Binding-site contacts:
Ligand atom O6 contacts residue LEU91 of chain 22.D at 4.0 Å.
Ligand atom C8 contacts residue ILE155 of chain 22.D at 3.7 Å (hydrophobic).
Ligand atom C5 contacts residue LEU151 of chain 22.D at 3.8 Å (hydrophobic).
Ligand atom O5 contacts residue SER89 of chain 22.D at 2.8 Å (h-bond).
Ligand atom C6 contacts residue LEU91 of chain 22.D at 4.2 Å (hydrophobic).
Ligand atom O5 contacts residue ASN87 of chain 22.D at 2.3 Å (h-bond).
Ligand atom C7 contacts residue ILE155 of chain 22.D at 4.3 Å (hydrophobic).
Ligand atom C6 contacts residue SER89 of chain 22.D at 3.6 Å.
Ligand atom N2 contacts residue ILE155 of chain 22.D at 4.1 Å.
Ligand atom C3 contacts residue ASN87 of chain 22.D at 3.8 Å.
Ligand atom O7 contacts residue ASN87 of chain 22.D at 4.1 Å.
Ligand atom C1 contacts residue SER89 of chain 22.D at 3.3 Å.
Ligand atom C5 contacts residue SER89 of chain 22.D at 3.3 Å.
Ligand atom N2 contacts residue ASN87 of chain 22.D at 2.9 Å (h-bond).
Ligand atom C4 contacts residue ASN87 of chain 22.D at 4.2 Å.
Ligand atom C2 contacts residue ASN87 of chain 22.D at 2.4 Å.
Ligand atom C7 contacts residue ASN87 of chain 22.D at 3.8 Å.
Ligand atom O6 contacts residue LEU151 of chain 22.D at 3.4 Å.
Ligand atom C5 contacts residue ASN87 of chain 22.D at 3.7 Å.
Ligand atom O6 contacts residue SER89 of chain 22.D at 2.8 Å (h-bond).
Ligand atom C6 contacts residue LEU151 of chain 22.D at 3.7 Å (hydrophobic).
Ligand atom C3 contacts residue LEU151 of chain 22.D at 4.2 Å (hydrophobic).
Ligand atom O4 contacts residue LEU151 of chain 22.D at 3.3 Å.
Ligand atom C1 contacts residue ASN87 of chain 22.D at 1.4 Å.
Ligand atom C4 contacts residue LEU151 of chain 22.D at 4.0 Å (hydrophobic).

A protein and the small-molecule ligand that binds it are described below.
Small molecule (SMILES): CC(=O)N[C@@H]1[C@@H](O)[C@H](O)[C@@H](CO)O[C@H]1O

Sequence of chain 22.D:
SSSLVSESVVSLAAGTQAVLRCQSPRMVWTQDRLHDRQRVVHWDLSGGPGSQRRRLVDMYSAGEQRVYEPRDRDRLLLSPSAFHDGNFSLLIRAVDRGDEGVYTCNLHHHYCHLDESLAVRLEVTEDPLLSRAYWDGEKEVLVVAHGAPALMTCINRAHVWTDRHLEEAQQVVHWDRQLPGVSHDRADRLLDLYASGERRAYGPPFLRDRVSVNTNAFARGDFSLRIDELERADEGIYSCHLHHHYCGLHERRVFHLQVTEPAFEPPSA